This protein binds this small molecule.
Small molecule (SMILES): CC[C@H](O)/C=C/C=C(C)/C=C/C(=O)NC(=O)/C=C/C1=CCN1C(=O)O

Sequence of chain 1.A:
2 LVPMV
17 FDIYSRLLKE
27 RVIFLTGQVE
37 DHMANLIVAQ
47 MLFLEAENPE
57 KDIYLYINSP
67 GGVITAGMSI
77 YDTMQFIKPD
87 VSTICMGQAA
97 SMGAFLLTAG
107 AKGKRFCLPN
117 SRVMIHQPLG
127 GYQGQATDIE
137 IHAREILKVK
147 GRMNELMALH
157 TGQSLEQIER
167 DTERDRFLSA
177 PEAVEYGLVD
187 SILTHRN

Binding-site contacts:
Ligand atom N1 contacts residue GLY68 of chain 1.A at 3.2 Å (h-bond).
Ligand atom O3 contacts residue HIS122 of chain 1.A at 4.3 Å.
Ligand atom N1 contacts residue SER97 of chain 1.A at 2.3 Å (h-bond).
Ligand atom N2 contacts residue GLY68 of chain 1.A at 3.8 Å.
Ligand atom C17 contacts residue GLY68 of chain 1.A at 3.7 Å.
Ligand atom C4 contacts residue PRO66 of chain 1.A at 4.2 Å (hydrophobic).
Ligand atom C7 contacts residue PRO66 of chain 1.A at 4.3 Å (hydrophobic).
Ligand atom C17 contacts residue GLY67 of chain 1.A at 4.1 Å.
Ligand atom C16 contacts residue HIS122 of chain 1.A at 4.2 Å.
Ligand atom C12 contacts residue GLY68 of chain 1.A at 3.4 Å.
Ligand atom C10 contacts residue GLN34 of chain 1.A at 3.6 Å.
Ligand atom C14 contacts residue GLY68 of chain 1.A at 3.5 Å.
Ligand atom C8 contacts residue GLN34 of chain 1.A at 4.3 Å.
Ligand atom C13 contacts residue LEU125 of chain 1.A at 4.1 Å (hydrophobic).
Ligand atom O3 contacts residue GLY68 of chain 1.A at 3.1 Å (h-bond).
Ligand atom C15 contacts residue ILE70 of chain 1.A at 3.7 Å (hydrophobic).
Ligand atom C11 contacts residue GLY68 of chain 1.A at 4.2 Å.
Ligand atom C16 contacts residue GLY68 of chain 1.A at 4.2 Å.
Ligand atom N2 contacts residue GLY67 of chain 1.A at 4.3 Å.
Ligand atom C16 contacts residue SER97 of chain 1.A at 2.8 Å.
Ligand atom C17 contacts residue HIS122 of chain 1.A at 3.8 Å.
Ligand atom C15 contacts residue PRO124 of chain 1.A at 3.8 Å (hydrophobic).
Ligand atom O3 contacts residue SER97 of chain 1.A at 2.2 Å (h-bond).
Ligand atom C17 contacts residue MET98 of chain 1.A at 3.4 Å (hydrophobic).
Ligand atom C16 contacts residue ILE70 of chain 1.A at 3.6 Å (hydrophobic).
Ligand atom C14 contacts residue SER97 of chain 1.A at 3.5 Å.
Ligand atom C15 contacts residue SER97 of chain 1.A at 3.9 Å.
Ligand atom N1 contacts residue MET98 of chain 1.A at 4.2 Å.
Ligand atom O3 contacts residue GLY67 of chain 1.A at 3.2 Å.
Ligand atom C17 contacts residue SER97 of chain 1.A at 1.3 Å.
Ligand atom N1 contacts residue HIS122 of chain 1.A at 4.1 Å.
Ligand atom O3 contacts residue MET98 of chain 1.A at 3.7 Å.
Ligand atom C14 contacts residue LEU125 of chain 1.A at 4.3 Å (hydrophobic).
Ligand atom C13 contacts residue GLY68 of chain 1.A at 3.6 Å.
Ligand atom C16 contacts residue MPD1 of chain 1.CA at 3.3 Å.
Ligand atom C14 contacts residue HIS122 of chain 1.A at 4.2 Å.
Ligand atom C15 contacts residue LEU125 of chain 1.A at 3.8 Å (hydrophobic).
Ligand atom N2 contacts residue GLN34 of chain 1.A at 4.1 Å.
Ligand atom N1 contacts residue MPD1 of chain 1.CA at 4.3 Å.
Ligand atom O1 contacts residue GLN34 of chain 1.A at 3.0 Å (h-bond).